The small molecule below binds the protein below.
Small molecule (SMILES): C[C@H](NC(=O)[C@@H]1CCCN1C(=O)[C@H](CCCCN)NC(=O)[C@H](CO)NC(=O)[C@H](Cc1ccccc1)NC(=O)[C@H](CS)NC(=O)[C@@H](N)CC(=O)O)C(=O)O

Sequence of chain 1.A:
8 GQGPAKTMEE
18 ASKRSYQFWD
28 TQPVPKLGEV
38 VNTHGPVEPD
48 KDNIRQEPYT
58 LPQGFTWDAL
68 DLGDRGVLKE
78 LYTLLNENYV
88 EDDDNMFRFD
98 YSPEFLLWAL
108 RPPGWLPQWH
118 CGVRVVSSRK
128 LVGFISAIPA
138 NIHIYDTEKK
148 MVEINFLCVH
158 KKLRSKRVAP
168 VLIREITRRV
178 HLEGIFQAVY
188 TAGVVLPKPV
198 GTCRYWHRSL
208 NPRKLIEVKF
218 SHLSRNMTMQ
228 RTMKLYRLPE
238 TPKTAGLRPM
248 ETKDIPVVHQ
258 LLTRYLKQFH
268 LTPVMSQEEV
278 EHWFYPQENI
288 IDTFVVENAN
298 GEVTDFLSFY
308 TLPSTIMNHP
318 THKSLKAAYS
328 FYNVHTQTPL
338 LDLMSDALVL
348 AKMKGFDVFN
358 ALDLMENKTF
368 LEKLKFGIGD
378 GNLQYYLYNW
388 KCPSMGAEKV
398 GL

Binding-site contacts:
Ligand atom N contacts residue ILE375 of chain 1.A at 2.9 Å (h-bond).
Ligand atom CB contacts residue TYR202 of chain 1.A at 3.2 Å (hydrophobic).
Ligand atom OD2 contacts residue TYR202 of chain 1.A at 2.5 Å (h-bond).
Ligand atom CB contacts residue TYR202 of chain 1.A at 3.5 Å (hydrophobic).
Ligand atom CA contacts residue ASP377 of chain 1.A at 3.5 Å.
Ligand atom CD contacts residue PHE217 of chain 1.A at 3.4 Å (hydrophobic).
Ligand atom CB contacts residue PHE217 of chain 1.A at 3.4 Å (hydrophobic).
Ligand atom SG contacts residue GLY190 of chain 1.A at 3.6 Å.
Ligand atom OD2 contacts residue TYR307 of chain 1.A at 3.5 Å (h-bond).
Ligand atom OD1 contacts residue TYR307 of chain 1.A at 2.2 Å (h-bond).
Ligand atom OG contacts residue ASP377 of chain 1.A at 3.3 Å (salt-bridge).
Ligand atom CA contacts residue TYR202 of chain 1.A at 3.2 Å (hydrophobic).
Ligand atom N contacts residue HIS204 of chain 1.A at 3.5 Å.
Ligand atom OG contacts residue GLY376 of chain 1.A at 3.4 Å.
Ligand atom O contacts residue PHE96 of chain 1.A at 3.6 Å.
Ligand atom O contacts residue ASP377 of chain 1.A at 3.0 Å (salt-bridge).
Ligand atom CE1 contacts residue SER311 of chain 1.A at 3.5 Å.
Ligand atom O contacts residue PHE96 of chain 1.A at 3.5 Å.
Ligand atom N contacts residue ASP377 of chain 1.A at 3.1 Å (salt-bridge).
Ligand atom CG contacts residue TYR307 of chain 1.A at 3.2 Å (hydrophobic).
Ligand atom CB contacts residue GLY378 of chain 1.A at 3.5 Å.
Ligand atom CD2 contacts residue ASP89 of chain 1.A at 3.5 Å.
Ligand atom NZ contacts residue MET93 of chain 1.A at 3.5 Å.
Ligand atom OD1 contacts residue TYR326 of chain 1.A at 3.6 Å.
Ligand atom N contacts residue TYR202 of chain 1.A at 3.4 Å (h-bond).
Ligand atom CG contacts residue TYR202 of chain 1.A at 3.2 Å (hydrophobic).
Ligand atom OG contacts residue TYR202 of chain 1.A at 3.4 Å.
Ligand atom CA contacts residue ILE375 of chain 1.A at 3.5 Å (hydrophobic).
Ligand atom CA contacts residue HIS204 of chain 1.A at 3.5 Å.
Ligand atom CZ contacts residue PHE94 of chain 1.A at 3.4 Å (hydrophobic).
Ligand atom NZ contacts residue LYS216 of chain 1.A at 3.4 Å (salt-bridge).
Ligand atom CB contacts residue HIS204 of chain 1.A at 3.5 Å.
Ligand atom C contacts residue HIS204 of chain 1.A at 3.4 Å.
Ligand atom CD1 contacts residue PHE96 of chain 1.A at 3.5 Å (hydrophobic).
Ligand atom SG contacts residue ASN379 of chain 1.A at 3.0 Å (h-bond).
Ligand atom OG contacts residue HIS204 of chain 1.A at 2.7 Å (h-bond).
Ligand atom OG contacts residue GLY378 of chain 1.A at 3.1 Å (h-bond).
Ligand atom N contacts residue HIS204 of chain 1.A at 3.5 Å (h-bond).
Ligand atom O contacts residue HIS204 of chain 1.A at 3.2 Å.
Ligand atom O contacts residue GLY376 of chain 1.A at 3.4 Å.